Sequence of chain 1.D:
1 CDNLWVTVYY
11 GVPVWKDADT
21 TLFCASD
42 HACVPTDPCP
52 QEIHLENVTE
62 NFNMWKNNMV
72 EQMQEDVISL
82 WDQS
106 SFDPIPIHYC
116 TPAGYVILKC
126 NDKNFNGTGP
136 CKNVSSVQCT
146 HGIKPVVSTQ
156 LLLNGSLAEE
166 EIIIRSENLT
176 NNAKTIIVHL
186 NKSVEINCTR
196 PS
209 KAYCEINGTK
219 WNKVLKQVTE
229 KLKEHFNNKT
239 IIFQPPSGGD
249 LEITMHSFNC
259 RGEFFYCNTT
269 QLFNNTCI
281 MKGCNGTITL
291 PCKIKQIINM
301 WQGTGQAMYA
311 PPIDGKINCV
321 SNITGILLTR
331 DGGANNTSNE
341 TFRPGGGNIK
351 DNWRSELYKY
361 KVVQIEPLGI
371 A

Binding-site contacts:
Ligand atom C6 contacts residue GLN101 of chain 1.E at 4.0 Å.
Ligand atom N2 contacts residue LEU368 of chain 1.D at 4.2 Å.
Ligand atom C5 contacts residue SER31 of chain 1.E at 4.1 Å.
Ligand atom C7 contacts residue ASN53 of chain 1.E at 3.3 Å.
Ligand atom C8 contacts residue SER30 of chain 1.E at 4.2 Å.
Ligand atom O7 contacts residue SER30 of chain 1.E at 3.8 Å.
Ligand atom O5 contacts residue GLN101 of chain 1.E at 3.5 Å (h-bond).
Ligand atom C8 contacts residue ASN53 of chain 1.E at 4.2 Å.
Ligand atom C2 contacts residue ASN53 of chain 1.E at 2.5 Å.
Ligand atom O5 contacts residue GLN101 of chain 1.E at 4.0 Å.
Ligand atom N2 contacts residue THR54 of chain 1.E at 4.3 Å.
Ligand atom C5 contacts residue ASN53 of chain 1.E at 4.3 Å.
Ligand atom C5 contacts residue ASN53 of chain 1.E at 3.7 Å.
Ligand atom C8 contacts residue PHE103 of chain 1.E at 4.3 Å (hydrophobic).
Ligand atom C5 contacts residue GLN101 of chain 1.E at 3.9 Å.
Ligand atom C1 contacts residue GLN101 of chain 1.E at 4.0 Å.
Ligand atom C4 contacts residue ASN53 of chain 1.E at 4.3 Å.
Ligand atom O7 contacts residue ASN53 of chain 1.E at 3.3 Å (h-bond).
Ligand atom C6 contacts residue ASN53 of chain 1.E at 4.5 Å.
Ligand atom C3 contacts residue ASN53 of chain 1.E at 3.8 Å.
Ligand atom C7 contacts residue SER30 of chain 1.E at 4.2 Å.
Ligand atom O3 contacts residue LEU368 of chain 1.D at 4.2 Å.
Ligand atom O5 contacts residue ASN53 of chain 1.E at 2.4 Å (h-bond).
Ligand atom N2 contacts residue ASN53 of chain 1.E at 2.9 Å (h-bond).
Ligand atom C6 contacts residue SER31 of chain 1.E at 3.1 Å.
Ligand atom C1 contacts residue ASN53 of chain 1.E at 1.4 Å.
Ligand atom C3 contacts residue LEU368 of chain 1.D at 4.3 Å (hydrophobic).

A protein and the small-molecule ligand that binds it are described below.
Small molecule (SMILES): CC(=O)N[C@H]1[C@H](O[C@H]2[C@H](O)[C@@H](NC(C)=O)CO[C@@H]2CO[C@@H]2O[C@@H](C)[C@@H](O)[C@@H](O)[C@@H]2O)O[C@H](CO)[C@@H](O[C@@H]2O[C@H](CO)[C@@H](O)[C@H](O)[C@@H]2O)[C@@H]1O

Sequence of chain 1.E:
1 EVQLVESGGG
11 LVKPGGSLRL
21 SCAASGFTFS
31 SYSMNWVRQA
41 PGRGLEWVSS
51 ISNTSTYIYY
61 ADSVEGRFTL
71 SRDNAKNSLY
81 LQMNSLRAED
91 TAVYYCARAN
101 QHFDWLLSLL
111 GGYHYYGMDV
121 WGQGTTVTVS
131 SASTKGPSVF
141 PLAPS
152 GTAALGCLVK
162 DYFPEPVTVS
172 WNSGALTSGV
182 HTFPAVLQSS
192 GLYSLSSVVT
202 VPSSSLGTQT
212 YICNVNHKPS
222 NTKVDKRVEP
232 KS